Sequence of chain 1.C:
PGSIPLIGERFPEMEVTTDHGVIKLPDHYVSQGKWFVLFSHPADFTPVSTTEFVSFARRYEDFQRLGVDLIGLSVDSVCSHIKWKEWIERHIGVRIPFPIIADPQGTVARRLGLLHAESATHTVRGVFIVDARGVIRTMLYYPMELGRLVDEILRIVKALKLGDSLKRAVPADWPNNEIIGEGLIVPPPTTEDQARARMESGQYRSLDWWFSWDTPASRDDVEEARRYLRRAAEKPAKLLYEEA

This protein binds this small molecule.
Small molecule (SMILES): O=C(CBr)c1ccccc1

Sequence of chain 1.A:
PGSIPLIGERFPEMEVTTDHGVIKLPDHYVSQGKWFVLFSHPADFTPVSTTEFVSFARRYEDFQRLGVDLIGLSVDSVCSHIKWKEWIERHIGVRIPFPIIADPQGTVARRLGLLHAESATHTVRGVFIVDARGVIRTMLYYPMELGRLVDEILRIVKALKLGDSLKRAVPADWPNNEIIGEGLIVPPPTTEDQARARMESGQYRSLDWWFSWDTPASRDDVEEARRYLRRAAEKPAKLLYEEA

Binding-site contacts:
Ligand atom O9 contacts residue SER78 of chain 1.A at 3.8 Å.
Ligand atom C5 contacts residue FLC1 of chain 1.Q at 3.3 Å.
Ligand atom C7 contacts residue THR47 of chain 1.D at 4.3 Å.
Ligand atom C6 contacts residue THR47 of chain 1.D at 4.1 Å.
Ligand atom C2 contacts residue VAL79 of chain 1.A at 4.4 Å (hydrophobic).
Ligand atom C4 contacts residue CYS80 of chain 1.A at 3.8 Å (hydrophobic).
Ligand atom C5 contacts residue PRO189 of chain 1.C at 4.1 Å (hydrophobic).
Ligand atom O9 contacts residue VAL79 of chain 1.A at 3.2 Å (h-bond).
Ligand atom C7 contacts residue PRO43 of chain 1.D at 4.1 Å (hydrophobic).
Ligand atom C1 contacts residue ALA44 of chain 1.D at 4.1 Å (hydrophobic).
Ligand atom C1 contacts residue PHE46 of chain 1.D at 4.0 Å (hydrophobic).
Ligand atom O9 contacts residue CYS80 of chain 1.A at 2.9 Å (h-bond).
Ligand atom C2 contacts residue CYS80 of chain 1.A at 2.7 Å (hydrophobic).
Ligand atom C1 contacts residue THR47 of chain 1.D at 3.5 Å.
Ligand atom C3 contacts residue THR47 of chain 1.D at 3.9 Å.
Ligand atom C2 contacts residue SER78 of chain 1.A at 4.3 Å.
Ligand atom C8 contacts residue HIS123 of chain 1.D at 3.7 Å.
Ligand atom C7 contacts residue ALA44 of chain 1.D at 3.9 Å (hydrophobic).
Ligand atom C1 contacts residue ASP45 of chain 1.D at 4.0 Å.
Ligand atom C7 contacts residue HIS123 of chain 1.D at 3.7 Å.
Ligand atom C8 contacts residue ALA44 of chain 1.D at 3.4 Å (hydrophobic).
Ligand atom C6 contacts residue FLC1 of chain 1.Q at 3.4 Å.
Ligand atom C4 contacts residue THR47 of chain 1.D at 3.7 Å.
Ligand atom C8 contacts residue THR47 of chain 1.D at 4.2 Å.
Ligand atom C1 contacts residue SER78 of chain 1.A at 4.3 Å.
Ligand atom C6 contacts residue PRO43 of chain 1.D at 4.5 Å (hydrophobic).
Ligand atom C3 contacts residue ALA44 of chain 1.D at 4.2 Å (hydrophobic).
Ligand atom C1 contacts residue CYS80 of chain 1.A at 1.7 Å (hydrophobic).
Ligand atom C2 contacts residue ALA44 of chain 1.D at 4.4 Å (hydrophobic).
Ligand atom C2 contacts residue THR47 of chain 1.D at 4.4 Å.
Ligand atom C3 contacts residue CYS80 of chain 1.A at 3.7 Å (hydrophobic).
Ligand atom C4 contacts residue PRO189 of chain 1.C at 4.1 Å (hydrophobic).
Ligand atom C5 contacts residue THR47 of chain 1.D at 3.8 Å.

Sequence of chain 1.D:
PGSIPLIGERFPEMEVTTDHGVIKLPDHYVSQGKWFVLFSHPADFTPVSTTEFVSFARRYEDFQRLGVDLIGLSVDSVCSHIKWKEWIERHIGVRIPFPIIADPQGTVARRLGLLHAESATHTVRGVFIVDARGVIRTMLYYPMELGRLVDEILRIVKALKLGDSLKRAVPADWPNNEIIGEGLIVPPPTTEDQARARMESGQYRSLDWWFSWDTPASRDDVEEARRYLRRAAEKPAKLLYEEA